Sequence of chain 1.F:
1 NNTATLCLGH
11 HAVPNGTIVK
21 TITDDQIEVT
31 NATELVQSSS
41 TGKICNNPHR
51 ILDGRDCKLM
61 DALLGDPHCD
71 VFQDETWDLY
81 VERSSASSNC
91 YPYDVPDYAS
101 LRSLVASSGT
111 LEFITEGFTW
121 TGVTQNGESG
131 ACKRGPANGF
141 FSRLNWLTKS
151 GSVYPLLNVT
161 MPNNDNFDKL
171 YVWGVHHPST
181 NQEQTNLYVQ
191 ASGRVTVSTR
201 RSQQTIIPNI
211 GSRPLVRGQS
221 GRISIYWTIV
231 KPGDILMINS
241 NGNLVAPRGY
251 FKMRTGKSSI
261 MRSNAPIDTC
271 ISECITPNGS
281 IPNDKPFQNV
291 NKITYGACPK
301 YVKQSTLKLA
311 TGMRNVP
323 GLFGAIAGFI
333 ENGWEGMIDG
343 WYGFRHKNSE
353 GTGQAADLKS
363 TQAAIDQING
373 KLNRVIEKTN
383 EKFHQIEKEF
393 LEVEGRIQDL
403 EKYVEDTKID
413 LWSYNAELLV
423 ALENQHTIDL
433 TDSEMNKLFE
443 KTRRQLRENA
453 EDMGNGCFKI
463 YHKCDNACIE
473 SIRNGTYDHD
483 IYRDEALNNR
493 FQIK

Sequence of chain 1.A:
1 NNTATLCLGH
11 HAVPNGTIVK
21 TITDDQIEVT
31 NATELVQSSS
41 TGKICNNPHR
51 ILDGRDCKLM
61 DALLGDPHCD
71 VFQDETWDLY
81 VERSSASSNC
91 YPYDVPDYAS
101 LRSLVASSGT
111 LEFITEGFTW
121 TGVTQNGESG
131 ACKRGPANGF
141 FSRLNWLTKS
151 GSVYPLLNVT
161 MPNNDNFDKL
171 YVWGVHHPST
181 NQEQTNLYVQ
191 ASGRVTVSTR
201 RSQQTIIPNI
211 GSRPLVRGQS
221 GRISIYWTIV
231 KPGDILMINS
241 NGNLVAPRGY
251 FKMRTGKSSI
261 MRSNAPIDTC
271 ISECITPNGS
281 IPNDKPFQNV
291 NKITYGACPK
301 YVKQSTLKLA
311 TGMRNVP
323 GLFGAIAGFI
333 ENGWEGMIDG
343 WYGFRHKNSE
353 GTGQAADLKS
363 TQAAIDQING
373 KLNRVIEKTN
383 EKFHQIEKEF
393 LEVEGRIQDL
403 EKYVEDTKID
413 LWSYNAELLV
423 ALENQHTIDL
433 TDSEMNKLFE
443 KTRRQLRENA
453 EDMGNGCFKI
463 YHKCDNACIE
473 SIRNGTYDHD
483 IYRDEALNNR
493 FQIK

Binding-site contacts:
Ligand atom C7 contacts residue LEU215 of chain 1.F at 3.9 Å (hydrophobic).
Ligand atom C8 contacts residue MET237 of chain 1.A at 3.9 Å (hydrophobic).
Ligand atom C5 contacts residue THR160 of chain 1.A at 4.0 Å.
Ligand atom C6 contacts residue THR160 of chain 1.A at 3.6 Å.
Ligand atom C5 contacts residue MET237 of chain 1.A at 4.0 Å (hydrophobic).
Ligand atom C6 contacts residue MET237 of chain 1.A at 4.5 Å (hydrophobic).
Ligand atom C2 contacts residue ASN158 of chain 1.A at 2.5 Å.
Ligand atom C1 contacts residue SER212 of chain 1.F at 4.3 Å.
Ligand atom C5 contacts residue ASN158 of chain 1.A at 3.7 Å.
Ligand atom C8 contacts residue PRO214 of chain 1.F at 4.4 Å (hydrophobic).
Ligand atom N2 contacts residue ASN158 of chain 1.A at 3.1 Å (h-bond).
Ligand atom O7 contacts residue PRO214 of chain 1.F at 3.5 Å.
Ligand atom C4 contacts residue ASN158 of chain 1.A at 4.3 Å.
Ligand atom C1 contacts residue ASN158 of chain 1.A at 1.5 Å.
Ligand atom C3 contacts residue SER212 of chain 1.F at 4.1 Å.
Ligand atom C7 contacts residue MET237 of chain 1.A at 4.1 Å (hydrophobic).
Ligand atom C8 contacts residue SER212 of chain 1.F at 3.5 Å.
Ligand atom O7 contacts residue MET237 of chain 1.A at 3.8 Å.
Ligand atom C7 contacts residue SER212 of chain 1.F at 3.7 Å.
Ligand atom C3 contacts residue ASN158 of chain 1.A at 3.9 Å.
Ligand atom N2 contacts residue SER212 of chain 1.F at 2.9 Å (h-bond).
Ligand atom O3 contacts residue SER212 of chain 1.F at 4.5 Å.
Ligand atom O6 contacts residue THR160 of chain 1.A at 4.2 Å.
Ligand atom C7 contacts residue ASN158 of chain 1.A at 3.6 Å.
Ligand atom C2 contacts residue SER212 of chain 1.F at 3.9 Å.
Ligand atom O7 contacts residue ASN158 of chain 1.A at 3.6 Å (h-bond).
Ligand atom O5 contacts residue ASN158 of chain 1.A at 2.4 Å (h-bond).
Ligand atom O7 contacts residue ARG213 of chain 1.F at 4.1 Å.
Ligand atom C8 contacts residue ILE235 of chain 1.A at 4.0 Å (hydrophobic).
Ligand atom O7 contacts residue LEU215 of chain 1.F at 2.9 Å (h-bond).
Ligand atom O3 contacts residue LEU215 of chain 1.F at 4.3 Å.
Ligand atom C7 contacts residue PRO214 of chain 1.F at 4.3 Å (hydrophobic).
Ligand atom O5 contacts residue THR160 of chain 1.A at 4.0 Å.

The small molecule below binds the protein below.
Small molecule (SMILES): CC(=O)N[C@H]1[C@H](O[C@H]2[C@H](O)[C@@H](NC(C)=O)CO[C@@H]2CO)O[C@H](CO)[C@@H](O)[C@@H]1O